Binding-site contacts:
Ligand atom O contacts residue ASN78 of chain 1.E at 3.1 Å (h-bond).
Ligand atom CE1 contacts residue TYR117 of chain 1.E at 3.3 Å (hydrophobic).
Ligand atom C contacts residue SER144 of chain 1.E at 3.4 Å.
Ligand atom CD1 contacts residue HIS71 of chain 1.E at 3.4 Å.
Ligand atom O contacts residue TYR85 of chain 1.E at 2.9 Å (h-bond).
Ligand atom CD1 contacts residue ARG157 of chain 1.E at 3.2 Å.
Ligand atom CB contacts residue TYR117 of chain 1.E at 3.5 Å (hydrophobic).
Ligand atom ND1 contacts residue TYR117 of chain 1.E at 3.1 Å (h-bond).
Ligand atom CB contacts residue SER144 of chain 1.E at 3.5 Å.
Ligand atom NH2 contacts residue GLU63 of chain 1.E at 3.5 Å.
Ligand atom CD2 contacts residue HIS71 of chain 1.E at 3.0 Å.
Ligand atom O contacts residue THR74 of chain 1.E at 3.2 Å.
Ligand atom N contacts residue TYR172 of chain 1.E at 2.7 Å (h-bond).
Ligand atom O contacts residue SER144 of chain 1.E at 2.6 Å (h-bond).
Ligand atom ND1 contacts residue ASP75 of chain 1.E at 2.8 Å (salt-bridge).
Ligand atom N contacts residue ASN78 of chain 1.E at 2.9 Å (h-bond).
Ligand atom NH1 contacts residue TRP168 of chain 1.E at 3.2 Å.
Ligand atom OXT contacts residue THR81 of chain 1.E at 3.4 Å.
Ligand atom O contacts residue TYR160 of chain 1.E at 2.5 Å (h-bond).
Ligand atom NE2 contacts residue TRP98 of chain 1.E at 3.1 Å.
Ligand atom CG2 contacts residue GLU64 of chain 1.E at 3.3 Å.
Ligand atom O contacts residue LYS147 of chain 1.E at 2.6 Å (salt-bridge).
Ligand atom O contacts residue ARG157 of chain 1.E at 2.9 Å (salt-bridge).
Ligand atom NH1 contacts residue ALA70 of chain 1.E at 3.3 Å.
Ligand atom CA contacts residue GLU64 of chain 1.E at 3.2 Å.
Ligand atom N contacts residue TYR8 of chain 1.E at 3.1 Å (h-bond).
Ligand atom C contacts residue TYR8 of chain 1.E at 3.5 Å (hydrophobic).
Ligand atom O contacts residue HIS71 of chain 1.E at 2.8 Å (h-bond).
Ligand atom N contacts residue GLU64 of chain 1.E at 2.7 Å (salt-bridge).
Ligand atom CE1 contacts residue ASP75 of chain 1.E at 2.9 Å.
Ligand atom OXT contacts residue LYS147 of chain 1.E at 3.0 Å (salt-bridge).
Ligand atom CA contacts residue SER144 of chain 1.E at 3.5 Å.
Ligand atom NH2 contacts residue GLU64 of chain 1.E at 3.4 Å (salt-bridge).
Ligand atom C contacts residue HIS71 of chain 1.E at 3.4 Å.
Ligand atom O contacts residue HIS71 of chain 1.E at 3.2 Å (h-bond).
Ligand atom OXT contacts residue ASN78 of chain 1.E at 3.5 Å (h-bond).
Ligand atom C contacts residue GLU64 of chain 1.E at 3.5 Å.
Ligand atom NE contacts residue GLU64 of chain 1.E at 2.9 Å (salt-bridge).
Ligand atom N contacts residue TYR117 of chain 1.E at 3.2 Å (h-bond).
Ligand atom C contacts residue LYS147 of chain 1.E at 3.1 Å.

Sequence of chain 1.E:
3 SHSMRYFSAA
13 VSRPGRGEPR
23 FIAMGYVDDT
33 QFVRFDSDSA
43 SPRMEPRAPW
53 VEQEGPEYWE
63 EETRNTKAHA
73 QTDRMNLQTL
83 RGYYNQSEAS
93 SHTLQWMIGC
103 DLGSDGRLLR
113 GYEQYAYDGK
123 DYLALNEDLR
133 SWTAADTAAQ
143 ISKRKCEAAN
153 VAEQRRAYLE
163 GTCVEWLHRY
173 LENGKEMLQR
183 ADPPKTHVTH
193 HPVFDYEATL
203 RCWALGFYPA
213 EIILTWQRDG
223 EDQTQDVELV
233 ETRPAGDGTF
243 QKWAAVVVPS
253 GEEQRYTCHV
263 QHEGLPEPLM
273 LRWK

This protein binds this small molecule.
Small molecule (SMILES): CC[C@H](C)[C@H](NC(=O)[C@@H](N)CCCN=C(N)N)C(=O)N[C@H](C(=O)N1CCC[C@H]1C(=O)N[C@@H](CCCN=C(N)N)C(=O)N[C@@H](Cc1cnc[nH]1)C(=O)N[C@@H](CC(C)C)C(=O)N[C@@H](CCC(N)=O)C(=O)N[C@@H](CC(C)C)C(=O)O)[C@@H](C)CC